A protein and the small-molecule ligand that binds it are described below.
Small molecule (SMILES): CC(=O)N[C@H]1[C@H](O[C@H]2[C@H](O)[C@@H](NC(C)=O)CO[C@@H]2CO)O[C@H](CO)[C@@H](O)[C@@H]1O

Binding-site contacts:
Ligand atom C1 contacts residue LEU21 of chain 1.C at 4.0 Å (hydrophobic).
Ligand atom C1 contacts residue ASN18 of chain 1.C at 1.5 Å.
Ligand atom O6 contacts residue ALA248 of chain 1.C at 3.8 Å.
Ligand atom O5 contacts residue LEU21 of chain 1.C at 3.4 Å.
Ligand atom C3 contacts residue ASN18 of chain 1.C at 3.6 Å.
Ligand atom C6 contacts residue LEU21 of chain 1.C at 4.3 Å (hydrophobic).
Ligand atom C2 contacts residue ASN18 of chain 1.C at 2.3 Å.
Ligand atom O5 contacts residue ASN18 of chain 1.C at 2.2 Å (h-bond).
Ligand atom C6 contacts residue ALA248 of chain 1.C at 3.8 Å (hydrophobic).
Ligand atom C4 contacts residue ASN18 of chain 1.C at 4.0 Å.
Ligand atom C8 contacts residue MET245 of chain 1.C at 3.6 Å (hydrophobic).
Ligand atom C5 contacts residue ASN18 of chain 1.C at 3.5 Å.
Ligand atom O7 contacts residue ASN18 of chain 1.C at 4.4 Å.
Ligand atom C1 contacts residue THR20 of chain 1.C at 4.5 Å.
Ligand atom C8 contacts residue SER242 of chain 1.C at 4.1 Å.
Ligand atom C7 contacts residue MET245 of chain 1.C at 4.1 Å (hydrophobic).
Ligand atom C6 contacts residue MET245 of chain 1.C at 4.1 Å (hydrophobic).
Ligand atom C7 contacts residue ASN18 of chain 1.C at 3.6 Å.
Ligand atom C5 contacts residue LEU21 of chain 1.C at 4.4 Å (hydrophobic).
Ligand atom N2 contacts residue ASN18 of chain 1.C at 2.8 Å (h-bond).

Sequence of chain 1.C:
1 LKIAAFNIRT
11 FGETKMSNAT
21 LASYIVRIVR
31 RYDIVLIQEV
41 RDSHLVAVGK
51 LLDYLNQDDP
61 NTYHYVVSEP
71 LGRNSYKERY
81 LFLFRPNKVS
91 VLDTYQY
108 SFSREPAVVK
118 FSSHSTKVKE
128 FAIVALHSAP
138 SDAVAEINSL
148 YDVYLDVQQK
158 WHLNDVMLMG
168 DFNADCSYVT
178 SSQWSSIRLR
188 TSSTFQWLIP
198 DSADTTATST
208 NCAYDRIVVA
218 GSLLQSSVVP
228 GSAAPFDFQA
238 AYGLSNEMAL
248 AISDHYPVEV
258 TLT